This protein binds this small molecule.
Small molecule (SMILES): C[C@H](O)[C@H](N)C(=O)O

Sequence of chain 1.D:
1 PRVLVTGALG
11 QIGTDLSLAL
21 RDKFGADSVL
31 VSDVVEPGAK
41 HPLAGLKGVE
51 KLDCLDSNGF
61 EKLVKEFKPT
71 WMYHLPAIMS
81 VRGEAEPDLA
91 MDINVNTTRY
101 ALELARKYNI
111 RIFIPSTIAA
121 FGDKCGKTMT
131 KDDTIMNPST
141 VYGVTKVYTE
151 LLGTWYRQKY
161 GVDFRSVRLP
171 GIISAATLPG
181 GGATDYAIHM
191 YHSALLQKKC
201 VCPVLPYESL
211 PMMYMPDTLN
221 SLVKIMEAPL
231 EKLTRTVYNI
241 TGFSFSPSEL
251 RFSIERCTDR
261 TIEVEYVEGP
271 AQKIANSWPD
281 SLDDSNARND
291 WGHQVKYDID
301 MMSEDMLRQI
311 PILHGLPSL

Binding-site contacts:
Ligand atom OG1 contacts residue TYR142 of chain 1.D at 2.6 Å (h-bond).
Ligand atom N contacts residue ALA183 of chain 1.D at 3.6 Å.
Ligand atom CG2 contacts residue GLY171 of chain 1.D at 4.2 Å.
Ligand atom CA contacts residue THR184 of chain 1.D at 4.0 Å.
Ligand atom CA contacts residue TYR142 of chain 1.D at 4.3 Å (hydrophobic).
Ligand atom CB contacts residue TRP278 of chain 1.D at 3.7 Å (hydrophobic).
Ligand atom OG1 contacts residue NAD1 of chain 1.Q at 3.3 Å.
Ligand atom N contacts residue THR184 of chain 1.D at 3.1 Å (h-bond).
Ligand atom C contacts residue GLY182 of chain 1.D at 4.0 Å.
Ligand atom OXT contacts residue MET79 of chain 1.D at 2.9 Å.
Ligand atom CG2 contacts residue ILE118 of chain 1.D at 3.8 Å (hydrophobic).
Ligand atom N contacts residue GLY182 of chain 1.D at 4.4 Å.
Ligand atom OG1 contacts residue THR117 of chain 1.D at 2.6 Å (h-bond).
Ligand atom CG2 contacts residue THR117 of chain 1.D at 3.5 Å.
Ligand atom O contacts residue TYR142 of chain 1.D at 3.9 Å.
Ligand atom CB contacts residue TYR142 of chain 1.D at 3.9 Å (hydrophobic).
Ligand atom CG2 contacts residue PRO170 of chain 1.D at 4.3 Å (hydrophobic).
Ligand atom C contacts residue ALA183 of chain 1.D at 4.5 Å (hydrophobic).
Ligand atom C contacts residue MET79 of chain 1.D at 3.4 Å (hydrophobic).
Ligand atom CA contacts residue MET79 of chain 1.D at 3.8 Å (hydrophobic).
Ligand atom C contacts residue TRP278 of chain 1.D at 4.2 Å (hydrophobic).
Ligand atom OXT contacts residue SER80 of chain 1.D at 3.6 Å.
Ligand atom C contacts residue TYR142 of chain 1.D at 3.4 Å (hydrophobic).
Ligand atom CG2 contacts residue TRP278 of chain 1.D at 4.1 Å (hydrophobic).
Ligand atom OG1 contacts residue ALA119 of chain 1.D at 4.4 Å.
Ligand atom O contacts residue MET79 of chain 1.D at 3.9 Å.
Ligand atom CG2 contacts residue THR184 of chain 1.D at 4.4 Å.
Ligand atom CG2 contacts residue LEU169 of chain 1.D at 4.4 Å (hydrophobic).
Ligand atom C contacts residue SER80 of chain 1.D at 3.8 Å.
Ligand atom O contacts residue ALA183 of chain 1.D at 3.5 Å (h-bond).
Ligand atom CA contacts residue NAD1 of chain 1.Q at 4.3 Å.
Ligand atom CB contacts residue NAD1 of chain 1.Q at 4.0 Å.
Ligand atom N contacts residue TRP278 of chain 1.D at 3.5 Å.
Ligand atom CG2 contacts residue NAD1 of chain 1.Q at 3.6 Å.
Ligand atom CA contacts residue TRP278 of chain 1.D at 4.0 Å (hydrophobic).
Ligand atom O contacts residue TRP278 of chain 1.D at 3.8 Å.
Ligand atom O contacts residue GLY182 of chain 1.D at 3.2 Å.
Ligand atom CB contacts residue THR117 of chain 1.D at 3.3 Å.
Ligand atom OXT contacts residue TYR142 of chain 1.D at 2.8 Å.
Ligand atom O contacts residue SER80 of chain 1.D at 2.8 Å (h-bond).